The small molecule below binds the protein below.
Small molecule (SMILES): CC(=O)N[C@H]1[C@H](O[C@H]2[C@H](O)[C@@H](NC(C)=O)CO[C@@H]2CO)O[C@H](CO)[C@@H](O)[C@@H]1O

Sequence of chain 1.C:
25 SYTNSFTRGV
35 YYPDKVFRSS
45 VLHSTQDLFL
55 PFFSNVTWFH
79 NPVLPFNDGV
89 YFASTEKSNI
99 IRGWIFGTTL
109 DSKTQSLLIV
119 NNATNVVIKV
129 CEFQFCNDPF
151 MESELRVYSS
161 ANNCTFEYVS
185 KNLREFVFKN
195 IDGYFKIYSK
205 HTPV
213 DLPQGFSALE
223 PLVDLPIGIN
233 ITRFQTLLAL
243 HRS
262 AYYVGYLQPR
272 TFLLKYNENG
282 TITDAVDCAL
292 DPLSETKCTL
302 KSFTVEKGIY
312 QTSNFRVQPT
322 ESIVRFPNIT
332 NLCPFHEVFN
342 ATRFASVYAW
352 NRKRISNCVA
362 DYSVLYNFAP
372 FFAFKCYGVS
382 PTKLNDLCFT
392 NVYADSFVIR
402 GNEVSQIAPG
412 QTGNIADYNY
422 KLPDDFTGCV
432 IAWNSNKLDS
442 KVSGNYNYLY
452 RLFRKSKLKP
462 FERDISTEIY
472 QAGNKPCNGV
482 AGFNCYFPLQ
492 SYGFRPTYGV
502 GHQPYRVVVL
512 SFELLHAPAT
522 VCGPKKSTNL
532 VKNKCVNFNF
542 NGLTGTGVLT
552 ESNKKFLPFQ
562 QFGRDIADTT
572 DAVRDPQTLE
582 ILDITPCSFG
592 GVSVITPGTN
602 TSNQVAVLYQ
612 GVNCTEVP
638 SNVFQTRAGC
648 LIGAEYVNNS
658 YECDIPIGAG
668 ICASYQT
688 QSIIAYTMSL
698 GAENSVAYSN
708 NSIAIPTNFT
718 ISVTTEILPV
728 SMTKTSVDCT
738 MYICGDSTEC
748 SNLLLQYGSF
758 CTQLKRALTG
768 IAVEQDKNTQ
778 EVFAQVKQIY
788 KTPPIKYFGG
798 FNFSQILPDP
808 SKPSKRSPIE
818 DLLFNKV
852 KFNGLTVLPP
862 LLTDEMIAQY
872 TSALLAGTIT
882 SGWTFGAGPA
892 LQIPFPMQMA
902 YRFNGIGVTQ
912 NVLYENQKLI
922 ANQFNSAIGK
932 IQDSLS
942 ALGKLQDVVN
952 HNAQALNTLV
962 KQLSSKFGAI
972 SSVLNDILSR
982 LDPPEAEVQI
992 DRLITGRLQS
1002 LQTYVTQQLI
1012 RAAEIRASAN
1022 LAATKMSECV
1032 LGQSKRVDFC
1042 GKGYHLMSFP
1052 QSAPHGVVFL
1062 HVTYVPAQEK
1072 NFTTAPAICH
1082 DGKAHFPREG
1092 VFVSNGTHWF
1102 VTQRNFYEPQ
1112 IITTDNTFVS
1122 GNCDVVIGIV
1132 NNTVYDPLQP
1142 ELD

Binding-site contacts:
Ligand atom C5 contacts residue ASN329 of chain 1.C at 3.5 Å.
Ligand atom N2 contacts residue GLN578 of chain 1.C at 3.8 Å.
Ligand atom C7 contacts residue ASN329 of chain 1.C at 4.3 Å.
Ligand atom C8 contacts residue GLN578 of chain 1.C at 3.8 Å.
Ligand atom C7 contacts residue GLN578 of chain 1.C at 4.2 Å.
Ligand atom C3 contacts residue ASN329 of chain 1.C at 3.9 Å.
Ligand atom O6 contacts residue ASN329 of chain 1.C at 3.5 Å (h-bond).
Ligand atom C2 contacts residue ASN329 of chain 1.C at 2.7 Å.
Ligand atom C4 contacts residue ASN329 of chain 1.C at 4.3 Å.
Ligand atom N2 contacts residue ASN329 of chain 1.C at 3.1 Å (h-bond).
Ligand atom C1 contacts residue ASN329 of chain 1.C at 1.4 Å.
Ligand atom C6 contacts residue ASN329 of chain 1.C at 4.1 Å.
Ligand atom O5 contacts residue ASN329 of chain 1.C at 2.4 Å (h-bond).